A protein and the small-molecule ligand that binds it are described below.
Small molecule (SMILES): Nc1ncnc2c1ncn2[C@@H]1O[C@H](COP(=O)(O)OP(=O)(O)OP(O)(O)=S)[C@@H](O)[C@H]1O

Binding-site contacts:
Ligand atom O3G contacts residue THR67 of chain 1.C at 3.8 Å.
Ligand atom C2 contacts residue ARG185 of chain 1.C at 3.4 Å.
Ligand atom O2B contacts residue THR64 of chain 1.C at 3.2 Å (h-bond).
Ligand atom N6 contacts residue LEU34 of chain 1.C at 3.6 Å.
Ligand atom O4' contacts residue ARG214 of chain 1.C at 3.8 Å.
Ligand atom N1 contacts residue ILE35 of chain 1.C at 3.6 Å.
Ligand atom N3 contacts residue ARG185 of chain 1.C at 3.7 Å.
Ligand atom N9 contacts residue MET213 of chain 1.C at 3.8 Å.
Ligand atom O3B contacts residue PRO62 of chain 1.C at 3.8 Å.
Ligand atom S1G contacts residue ARG164 of chain 1.D at 3.4 Å (salt-bridge).
Ligand atom O3A contacts residue GLY63 of chain 1.C at 3.4 Å.
Ligand atom N6 contacts residue ILE35 of chain 1.C at 3.1 Å (h-bond).
Ligand atom PG contacts residue MG1 of chain 1.H at 3.6 Å.
Ligand atom N7 contacts residue GLY65 of chain 1.C at 3.4 Å.
Ligand atom PB contacts residue GLY63 of chain 1.C at 3.6 Å.
Ligand atom O2B contacts residue GLY63 of chain 1.C at 3.6 Å (h-bond).
Ligand atom O2B contacts residue GLY65 of chain 1.C at 3.1 Å (h-bond).
Ligand atom O3' contacts residue VAL23 of chain 1.C at 2.4 Å (h-bond).
Ligand atom O1B contacts residue THR67 of chain 1.C at 2.5 Å (h-bond).
Ligand atom C5' contacts residue ARG214 of chain 1.C at 3.7 Å.
Ligand atom O1A contacts residue MG1 of chain 1.H at 3.6 Å.
Ligand atom C8 contacts residue GLY65 of chain 1.C at 3.7 Å.
Ligand atom O2A contacts residue GLY65 of chain 1.C at 3.3 Å.
Ligand atom O2A contacts residue THR67 of chain 1.C at 3.4 Å (h-bond).
Ligand atom O2' contacts residue TYR26 of chain 1.C at 3.0 Å (h-bond).
Ligand atom O2B contacts residue LYS66 of chain 1.C at 3.1 Å (salt-bridge).
Ligand atom O3B contacts residue LYS66 of chain 1.C at 3.7 Å.
Ligand atom O3G contacts residue MG1 of chain 1.H at 2.1 Å.
Ligand atom O2A contacts residue LYS66 of chain 1.C at 3.5 Å (salt-bridge).
Ligand atom C1' contacts residue MET213 of chain 1.C at 3.4 Å (hydrophobic).
Ligand atom O1B contacts residue MG1 of chain 1.H at 3.0 Å.
Ligand atom C3' contacts residue SER68 of chain 1.C at 3.7 Å.
Ligand atom O2A contacts residue SER68 of chain 1.C at 3.3 Å (h-bond).
Ligand atom N7 contacts residue THR64 of chain 1.C at 3.5 Å.
Ligand atom S1G contacts residue ARG165 of chain 1.D at 3.7 Å.
Ligand atom O3B contacts residue GLY63 of chain 1.C at 2.7 Å (h-bond).
Ligand atom O2' contacts residue VAL23 of chain 1.C at 3.3 Å (h-bond).
Ligand atom C3' contacts residue VAL23 of chain 1.C at 3.5 Å (hydrophobic).
Ligand atom O4' contacts residue MET213 of chain 1.C at 3.6 Å.
Ligand atom O2' contacts residue LEU217 of chain 1.C at 3.5 Å.

Sequence of chain 1.D:
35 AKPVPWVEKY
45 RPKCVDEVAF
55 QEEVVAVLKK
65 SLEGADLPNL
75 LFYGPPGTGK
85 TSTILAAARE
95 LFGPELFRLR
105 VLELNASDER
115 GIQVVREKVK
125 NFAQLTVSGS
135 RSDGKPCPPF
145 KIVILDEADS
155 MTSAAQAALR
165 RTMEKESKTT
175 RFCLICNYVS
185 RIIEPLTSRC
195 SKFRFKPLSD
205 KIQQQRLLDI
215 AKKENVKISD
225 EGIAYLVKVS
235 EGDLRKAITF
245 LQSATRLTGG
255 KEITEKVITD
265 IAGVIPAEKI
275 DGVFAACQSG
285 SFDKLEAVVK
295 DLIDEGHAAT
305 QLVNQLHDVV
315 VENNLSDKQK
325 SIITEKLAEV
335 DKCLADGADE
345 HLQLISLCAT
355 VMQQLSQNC

Sequence of chain 1.C:
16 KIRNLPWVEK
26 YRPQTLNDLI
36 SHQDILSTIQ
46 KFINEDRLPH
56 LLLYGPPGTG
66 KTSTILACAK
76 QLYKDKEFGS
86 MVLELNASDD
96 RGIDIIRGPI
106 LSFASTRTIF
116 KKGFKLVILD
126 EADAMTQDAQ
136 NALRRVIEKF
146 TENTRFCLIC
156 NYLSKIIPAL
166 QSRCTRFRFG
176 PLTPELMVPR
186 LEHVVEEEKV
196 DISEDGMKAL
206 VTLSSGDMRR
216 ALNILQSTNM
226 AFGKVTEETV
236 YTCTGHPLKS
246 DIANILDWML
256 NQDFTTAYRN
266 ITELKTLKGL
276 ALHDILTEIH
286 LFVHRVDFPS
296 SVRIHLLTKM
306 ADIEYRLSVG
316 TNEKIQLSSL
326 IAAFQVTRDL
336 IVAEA